Sequence of chain 1.C:
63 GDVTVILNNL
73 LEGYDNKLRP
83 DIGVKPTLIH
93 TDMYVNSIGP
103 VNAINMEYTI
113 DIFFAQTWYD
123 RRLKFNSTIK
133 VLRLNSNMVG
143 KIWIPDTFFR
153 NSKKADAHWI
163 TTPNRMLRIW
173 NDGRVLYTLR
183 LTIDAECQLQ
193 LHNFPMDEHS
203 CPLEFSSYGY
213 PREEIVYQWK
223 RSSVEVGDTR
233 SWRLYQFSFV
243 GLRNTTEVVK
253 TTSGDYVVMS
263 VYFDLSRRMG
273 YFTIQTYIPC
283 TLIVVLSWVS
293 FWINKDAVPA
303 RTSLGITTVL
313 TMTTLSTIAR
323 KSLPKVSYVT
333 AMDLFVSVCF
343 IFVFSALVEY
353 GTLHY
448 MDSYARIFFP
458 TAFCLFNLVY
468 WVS

This protein binds this small molecule.
Small molecule (SMILES): CC(=O)N[C@@H]1[C@@H](O)[C@H](O)[C@@H](CO)O[C@H]1O

Binding-site contacts:
Ligand atom N2 contacts residue ASN128 of chain 1.C at 2.9 Å (h-bond).
Ligand atom O7 contacts residue LYS126 of chain 1.C at 3.6 Å.
Ligand atom C2 contacts residue ASN128 of chain 1.C at 2.4 Å.
Ligand atom C7 contacts residue ASN128 of chain 1.C at 3.4 Å.
Ligand atom C8 contacts residue ASN128 of chain 1.C at 3.5 Å.
Ligand atom O7 contacts residue ASN128 of chain 1.C at 4.3 Å.
Ligand atom C3 contacts residue ASN128 of chain 1.C at 3.8 Å.
Ligand atom C5 contacts residue ASN128 of chain 1.C at 3.7 Å.
Ligand atom O5 contacts residue ASN128 of chain 1.C at 2.4 Å (h-bond).
Ligand atom C4 contacts residue ASN128 of chain 1.C at 4.2 Å.
Ligand atom C1 contacts residue ASN128 of chain 1.C at 1.4 Å.